Sequence of chain 1.D:
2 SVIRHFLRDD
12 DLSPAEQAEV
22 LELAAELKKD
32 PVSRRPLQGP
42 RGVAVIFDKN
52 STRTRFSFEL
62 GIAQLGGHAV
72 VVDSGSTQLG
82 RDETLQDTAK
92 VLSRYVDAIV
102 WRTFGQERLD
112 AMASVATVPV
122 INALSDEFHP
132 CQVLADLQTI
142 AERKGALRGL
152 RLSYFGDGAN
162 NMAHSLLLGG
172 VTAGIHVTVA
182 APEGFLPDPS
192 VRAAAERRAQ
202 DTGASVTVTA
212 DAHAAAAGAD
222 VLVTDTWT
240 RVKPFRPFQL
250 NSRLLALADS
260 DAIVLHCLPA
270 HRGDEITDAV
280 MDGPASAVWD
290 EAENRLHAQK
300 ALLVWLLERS

The small molecule below binds the protein below.
Small molecule (SMILES): Cc1sc(N)nc1-c1ccccc1

Sequence of chain 1.F:
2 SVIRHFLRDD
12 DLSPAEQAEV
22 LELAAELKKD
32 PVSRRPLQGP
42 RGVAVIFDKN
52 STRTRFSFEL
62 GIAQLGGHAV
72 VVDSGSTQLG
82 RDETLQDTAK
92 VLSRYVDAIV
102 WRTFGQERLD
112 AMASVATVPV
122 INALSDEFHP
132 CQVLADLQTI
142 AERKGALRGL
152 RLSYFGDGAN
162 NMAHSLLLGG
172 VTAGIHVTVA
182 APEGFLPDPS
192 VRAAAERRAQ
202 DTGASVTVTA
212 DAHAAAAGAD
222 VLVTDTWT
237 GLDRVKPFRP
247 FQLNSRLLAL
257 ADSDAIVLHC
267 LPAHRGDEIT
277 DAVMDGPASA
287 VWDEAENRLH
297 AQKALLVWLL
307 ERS

Binding-site contacts:
Ligand atom S01 contacts residue VAL73 of chain 1.D at 3.9 Å.
Ligand atom C12 contacts residue ARG54 of chain 1.F at 3.7 Å.
Ligand atom C16 contacts residue ARG54 of chain 1.F at 4.0 Å.
Ligand atom C15 contacts residue ARG54 of chain 1.F at 3.8 Å.
Ligand atom C06 contacts residue THR53 of chain 1.F at 4.2 Å.
Ligand atom C15 contacts residue PHE57 of chain 1.F at 3.8 Å (hydrophobic).
Ligand atom C16 contacts residue THR53 of chain 1.F at 3.7 Å.
Ligand atom N03 contacts residue THR53 of chain 1.F at 3.5 Å.
Ligand atom C16 contacts residue LEU93 of chain 1.D at 4.0 Å (hydrophobic).
Ligand atom S01 contacts residue THR78 of chain 1.D at 3.6 Å.
Ligand atom C06 contacts residue ILE47 of chain 1.D at 3.7 Å (hydrophobic).
Ligand atom S01 contacts residue THR53 of chain 1.F at 3.8 Å.
Ligand atom C14 contacts residue VAL92 of chain 1.D at 3.9 Å (hydrophobic).
Ligand atom N02 contacts residue THR78 of chain 1.D at 2.8 Å (h-bond).
Ligand atom C06 contacts residue LEU80 of chain 1.D at 3.6 Å (hydrophobic).
Ligand atom C05 contacts residue THR53 of chain 1.F at 3.5 Å.
Ligand atom C16 contacts residue PHE57 of chain 1.F at 3.7 Å (hydrophobic).
Ligand atom C15 contacts residue LEU93 of chain 1.D at 3.6 Å (hydrophobic).
Ligand atom C12 contacts residue GLU84 of chain 1.D at 3.8 Å.
Ligand atom C04 contacts residue LEU80 of chain 1.D at 3.7 Å (hydrophobic).
Ligand atom C04 contacts residue THR53 of chain 1.F at 3.4 Å.
Ligand atom C13 contacts residue GLU84 of chain 1.D at 3.8 Å.
Ligand atom C05 contacts residue LEU80 of chain 1.D at 3.2 Å (hydrophobic).
Ligand atom C02 contacts residue LEU80 of chain 1.D at 4.0 Å (hydrophobic).
Ligand atom C14 contacts residue ARG54 of chain 1.F at 3.8 Å.
Ligand atom S01 contacts residue LEU80 of chain 1.D at 3.4 Å.
Ligand atom C02 contacts residue THR78 of chain 1.D at 3.5 Å.
Ligand atom C12 contacts residue THR89 of chain 1.D at 3.7 Å.
Ligand atom C13 contacts residue VAL92 of chain 1.D at 4.3 Å (hydrophobic).
Ligand atom C13 contacts residue ARG54 of chain 1.F at 3.6 Å.
Ligand atom N02 contacts residue SER77 of chain 1.D at 4.3 Å.
Ligand atom C11 contacts residue THR89 of chain 1.D at 4.2 Å.
Ligand atom C11 contacts residue THR53 of chain 1.F at 4.0 Å.
Ligand atom N03 contacts residue LEU80 of chain 1.D at 4.1 Å.
Ligand atom N02 contacts residue THR53 of chain 1.F at 3.9 Å.
Ligand atom C02 contacts residue THR53 of chain 1.F at 3.6 Å.
Ligand atom C14 contacts residue LEU93 of chain 1.D at 4.2 Å (hydrophobic).
Ligand atom C11 contacts residue ARG54 of chain 1.F at 4.3 Å.
Ligand atom C06 contacts residue VAL73 of chain 1.D at 4.3 Å (hydrophobic).
Ligand atom C13 contacts residue THR89 of chain 1.D at 4.0 Å.